Binding-site contacts:
Ligand atom CAV contacts residue TRP255 of chain 1.B at 3.5 Å (hydrophobic).
Ligand atom OAM contacts residue ILE283 of chain 1.B at 3.4 Å.
Ligand atom CAU contacts residue TRP255 of chain 1.B at 3.7 Å (hydrophobic).
Ligand atom CAW contacts residue TRP255 of chain 1.B at 3.6 Å (hydrophobic).
Ligand atom CAD contacts residue ASP332 of chain 1.B at 3.6 Å.
Ligand atom CAW contacts residue TYR258 of chain 1.B at 3.4 Å (hydrophobic).
Ligand atom CAD contacts residue ARG20 of chain 1.B at 3.7 Å.
Ligand atom OAN contacts residue TRP330 of chain 1.B at 3.4 Å.
Ligand atom CAG contacts residue ASP183 of chain 1.B at 3.6 Å.
Ligand atom OAM contacts residue ASP332 of chain 1.B at 2.7 Å (salt-bridge).
Ligand atom OAN contacts residue TYR281 of chain 1.B at 2.5 Å (h-bond).
Ligand atom CAX contacts residue GLU184 of chain 1.B at 3.2 Å.
Ligand atom NAI contacts residue ASP183 of chain 1.B at 2.9 Å (salt-bridge).
Ligand atom CAS contacts residue GLU184 of chain 1.B at 3.1 Å.
Ligand atom OAL contacts residue TYR281 of chain 1.B at 3.6 Å.
Ligand atom OAK contacts residue ARG20 of chain 1.B at 2.7 Å (salt-bridge).
Ligand atom OAJ contacts residue HIS121 of chain 1.B at 3.6 Å.
Ligand atom OAK contacts residue ASP332 of chain 1.B at 2.7 Å (salt-bridge).
Ligand atom CAH contacts residue TRP251 of chain 1.B at 3.5 Å (hydrophobic).
Ligand atom CAH contacts residue ASP183 of chain 1.B at 3.4 Å.
Ligand atom NAY contacts residue GLU184 of chain 1.B at 3.3 Å (salt-bridge).
Ligand atom CAB contacts residue GLU184 of chain 1.B at 3.2 Å.
Ligand atom NAI contacts residue GLU184 of chain 1.B at 3.7 Å.
Ligand atom NAY contacts residue TRP251 of chain 1.B at 3.2 Å.
Ligand atom CAG contacts residue TYR281 of chain 1.B at 3.5 Å (hydrophobic).
Ligand atom OAK contacts residue TRP330 of chain 1.B at 3.2 Å.
Ligand atom OAQ contacts residue TRP251 of chain 1.B at 3.1 Å.
Ligand atom CAF contacts residue ASP332 of chain 1.B at 3.6 Å.
Ligand atom CAS contacts residue TRP255 of chain 1.B at 3.6 Å (hydrophobic).
Ligand atom CAT contacts residue TRP255 of chain 1.B at 3.6 Å (hydrophobic).
Ligand atom CAF contacts residue ILE283 of chain 1.B at 3.6 Å (hydrophobic).
Ligand atom OAJ contacts residue ARG20 of chain 1.B at 2.7 Å (salt-bridge).
Ligand atom OAR contacts residue TRP255 of chain 1.B at 3.0 Å.
Ligand atom OAR contacts residue TRP251 of chain 1.B at 3.7 Å.
Ligand atom CAH contacts residue PHE228 of chain 1.B at 3.7 Å (hydrophobic).
Ligand atom CAP contacts residue TRP251 of chain 1.B at 3.3 Å (hydrophobic).
Ligand atom NAO contacts residue GLU184 of chain 1.B at 2.7 Å (salt-bridge).
Ligand atom CAX contacts residue TRP255 of chain 1.B at 3.7 Å (hydrophobic).
Ligand atom CAF contacts residue TRP330 of chain 1.B at 3.7 Å (hydrophobic).
Ligand atom NAO contacts residue TRP251 of chain 1.B at 3.4 Å.

A protein and the small-molecule ligand that binds it are described below.
Small molecule (SMILES): CC(=O)N[C@H]1/C(=N/OC(=O)Nc2ccccc2)O[C@H](CO)[C@@H](O)[C@@H]1O

Sequence of chain 1.B:
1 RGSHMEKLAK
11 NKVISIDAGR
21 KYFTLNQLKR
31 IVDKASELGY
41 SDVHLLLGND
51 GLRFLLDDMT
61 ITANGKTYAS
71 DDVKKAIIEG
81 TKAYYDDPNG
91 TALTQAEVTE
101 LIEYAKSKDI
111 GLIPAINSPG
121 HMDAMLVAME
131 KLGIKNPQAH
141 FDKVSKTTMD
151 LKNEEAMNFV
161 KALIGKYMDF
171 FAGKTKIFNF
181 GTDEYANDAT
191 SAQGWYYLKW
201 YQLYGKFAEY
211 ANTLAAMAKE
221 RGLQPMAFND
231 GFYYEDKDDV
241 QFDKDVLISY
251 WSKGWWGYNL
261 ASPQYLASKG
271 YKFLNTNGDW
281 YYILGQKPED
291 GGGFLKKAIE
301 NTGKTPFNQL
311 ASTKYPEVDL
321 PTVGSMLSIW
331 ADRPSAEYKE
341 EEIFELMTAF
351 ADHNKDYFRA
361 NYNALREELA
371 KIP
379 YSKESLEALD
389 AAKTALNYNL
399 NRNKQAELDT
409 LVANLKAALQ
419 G